Binding-site contacts:
Ligand atom CAI contacts residue VAL192 of chain 56.A at 3.9 Å (hydrophobic).
Ligand atom CAK contacts residue PHE135 of chain 56.A at 3.6 Å (hydrophobic).
Ligand atom NAT contacts residue PHE155 of chain 56.A at 3.9 Å.
Ligand atom CBA contacts residue TRP203 of chain 56.A at 3.3 Å (hydrophobic).
Ligand atom CAF contacts residue ASP112 of chain 56.A at 3.6 Å.
Ligand atom CAA contacts residue VAL179 of chain 56.A at 3.3 Å (hydrophobic).
Ligand atom CAA contacts residue PRO177 of chain 56.A at 3.3 Å (hydrophobic).
Ligand atom CAF contacts residue TRP203 of chain 56.A at 3.8 Å (hydrophobic).
Ligand atom CAD contacts residue THR114 of chain 56.A at 3.6 Å.
Ligand atom CAS contacts residue ASN228 of chain 56.A at 3.7 Å.
Ligand atom CAL contacts residue PRO177 of chain 56.A at 3.7 Å (hydrophobic).
Ligand atom CAC contacts residue PHE233 of chain 56.A at 3.9 Å (hydrophobic).
Ligand atom CAA contacts residue SER178 of chain 56.A at 3.5 Å.
Ligand atom CAE contacts residue ASN228 of chain 56.A at 3.4 Å.
Ligand atom CAI contacts residue PHE135 of chain 56.A at 3.7 Å (hydrophobic).
Ligand atom CAP contacts residue PHE135 of chain 56.A at 3.6 Å (hydrophobic).
Ligand atom CAD contacts residue ASP112 of chain 56.A at 3.7 Å.
Ligand atom CAX contacts residue TRP203 of chain 56.A at 3.5 Å (hydrophobic).
Ligand atom NBB contacts residue TRP203 of chain 56.A at 3.9 Å.
Ligand atom OAB contacts residue ASP112 of chain 56.A at 3.6 Å.
Ligand atom CAG contacts residue GLN202 of chain 56.A at 3.5 Å.
Ligand atom CAC contacts residue PHE137 of chain 56.A at 3.8 Å (hydrophobic).
Ligand atom CAJ contacts residue PHE155 of chain 56.A at 3.8 Å (hydrophobic).
Ligand atom CAG contacts residue TRP203 of chain 56.A at 3.6 Å (hydrophobic).
Ligand atom CAS contacts residue TYR201 of chain 56.A at 3.7 Å (hydrophobic).
Ligand atom CAG contacts residue ASN228 of chain 56.A at 3.2 Å.
Ligand atom CAP contacts residue ILE111 of chain 56.A at 3.6 Å (hydrophobic).
Ligand atom CAR contacts residue TYR201 of chain 56.A at 3.5 Å (hydrophobic).
Ligand atom CAS contacts residue TRP203 of chain 56.A at 3.5 Å (hydrophobic).
Ligand atom CAA contacts residue TYR153 of chain 56.A at 3.7 Å (hydrophobic).
Ligand atom CAL contacts residue PHE155 of chain 56.A at 3.7 Å (hydrophobic).
Ligand atom CAE contacts residue GLN202 of chain 56.A at 3.4 Å.
Ligand atom OAB contacts residue ILE113 of chain 56.A at 3.2 Å (h-bond).
Ligand atom CAH contacts residue PHE155 of chain 56.A at 3.7 Å (hydrophobic).
Ligand atom OAW contacts residue ILE111 of chain 56.A at 3.9 Å.
Ligand atom OAB contacts residue TRP203 of chain 56.A at 3.8 Å.
Ligand atom CBA contacts residue ASN228 of chain 56.A at 3.8 Å.
Ligand atom OAW contacts residue MET195 of chain 56.A at 3.3 Å.
Ligand atom NBC contacts residue TRP203 of chain 56.A at 3.2 Å.
Ligand atom CAN contacts residue ILE111 of chain 56.A at 3.8 Å (hydrophobic).

Sequence of chain 57.C:
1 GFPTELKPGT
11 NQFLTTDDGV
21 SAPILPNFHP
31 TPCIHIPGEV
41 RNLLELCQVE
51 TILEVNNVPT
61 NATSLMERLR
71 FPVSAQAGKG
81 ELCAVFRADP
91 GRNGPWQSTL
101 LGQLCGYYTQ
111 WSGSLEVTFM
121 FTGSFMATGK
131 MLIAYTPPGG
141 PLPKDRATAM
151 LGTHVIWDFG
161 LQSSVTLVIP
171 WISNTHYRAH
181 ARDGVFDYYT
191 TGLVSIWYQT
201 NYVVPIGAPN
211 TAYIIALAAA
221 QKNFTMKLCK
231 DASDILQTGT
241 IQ

Sequence of chain 56.A:
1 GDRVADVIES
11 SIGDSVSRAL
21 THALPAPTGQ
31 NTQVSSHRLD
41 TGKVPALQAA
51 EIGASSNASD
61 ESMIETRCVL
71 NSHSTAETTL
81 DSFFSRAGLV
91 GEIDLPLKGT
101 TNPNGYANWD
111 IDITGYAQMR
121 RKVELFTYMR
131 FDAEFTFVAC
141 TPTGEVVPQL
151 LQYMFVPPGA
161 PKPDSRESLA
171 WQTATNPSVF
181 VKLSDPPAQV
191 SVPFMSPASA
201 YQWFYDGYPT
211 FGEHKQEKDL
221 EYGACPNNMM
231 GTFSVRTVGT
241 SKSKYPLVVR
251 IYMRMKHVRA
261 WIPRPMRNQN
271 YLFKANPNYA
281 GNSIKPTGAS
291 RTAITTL

The protein below binds the small molecule below.
Small molecule (SMILES): CCO/N=C/c1ccc(OCCCCCN2CCN(c3ccncc3)C2=O)cc1

Sequence of chain 56.C:
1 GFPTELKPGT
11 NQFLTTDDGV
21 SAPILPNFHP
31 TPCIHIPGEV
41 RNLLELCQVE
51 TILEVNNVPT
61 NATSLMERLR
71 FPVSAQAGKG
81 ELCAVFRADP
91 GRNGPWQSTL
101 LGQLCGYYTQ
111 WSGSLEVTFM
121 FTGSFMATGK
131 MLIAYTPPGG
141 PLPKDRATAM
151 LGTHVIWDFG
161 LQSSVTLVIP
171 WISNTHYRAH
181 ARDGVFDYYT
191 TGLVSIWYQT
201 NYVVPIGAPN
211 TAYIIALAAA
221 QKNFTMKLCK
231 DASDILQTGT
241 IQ